This protein binds this small molecule.
Small molecule (SMILES): CC(=O)N[C@H]1[C@H](O[C@H]2[C@H](O)[C@@H](NC(C)=O)CO[C@@H]2CO)O[C@H](CO)[C@@H](O[C@@H]2O[C@H](CO)[C@@H](O)[C@H](O)[C@@H]2O)[C@@H]1O

Binding-site contacts:
Ligand atom O5 contacts residue ALA72 of chain 1.A at 4.1 Å.
Ligand atom O5 contacts residue VAL106 of chain 1.A at 3.8 Å.
Ligand atom C1 contacts residue SER23 of chain 1.A at 4.1 Å.
Ligand atom C2 contacts residue ARG71 of chain 1.A at 4.5 Å.
Ligand atom C2 contacts residue PHE70 of chain 1.A at 4.2 Å (hydrophobic).
Ligand atom C5 contacts residue ASN22 of chain 1.A at 3.7 Å.
Ligand atom C8 contacts residue ARG71 of chain 1.A at 3.7 Å.
Ligand atom N2 contacts residue ASN22 of chain 1.A at 2.9 Å (h-bond).
Ligand atom C3 contacts residue ASN22 of chain 1.A at 3.8 Å.
Ligand atom N2 contacts residue SER23 of chain 1.A at 3.5 Å.
Ligand atom O7 contacts residue SER23 of chain 1.A at 3.5 Å.
Ligand atom C8 contacts residue PHE70 of chain 1.A at 3.9 Å (hydrophobic).
Ligand atom C1 contacts residue PHE70 of chain 1.A at 4.1 Å (hydrophobic).
Ligand atom C7 contacts residue GLN107 of chain 1.A at 4.3 Å.
Ligand atom O6 contacts residue GLN107 of chain 1.A at 2.6 Å (h-bond).
Ligand atom C7 contacts residue PHE109 of chain 1.A at 4.3 Å (hydrophobic).
Ligand atom O7 contacts residue PHE70 of chain 1.A at 4.4 Å.
Ligand atom C7 contacts residue SER23 of chain 1.A at 3.9 Å.
Ligand atom C6 contacts residue VAL106 of chain 1.A at 4.3 Å (hydrophobic).
Ligand atom C1 contacts residue ASN22 of chain 1.A at 1.4 Å.
Ligand atom C2 contacts residue ASN22 of chain 1.A at 2.5 Å.
Ligand atom O7 contacts residue ASN22 of chain 1.A at 4.0 Å.
Ligand atom N2 contacts residue PHE70 of chain 1.A at 4.0 Å.
Ligand atom O7 contacts residue PRO69 of chain 1.A at 4.2 Å.
Ligand atom O7 contacts residue GLN107 of chain 1.A at 3.7 Å.
Ligand atom C4 contacts residue ASN22 of chain 1.A at 4.3 Å.
Ligand atom C6 contacts residue GLN107 of chain 1.A at 3.6 Å.
Ligand atom C5 contacts residue GLN107 of chain 1.A at 4.0 Å.
Ligand atom O5 contacts residue GLN107 of chain 1.A at 4.4 Å.
Ligand atom C6 contacts residue ALA72 of chain 1.A at 4.3 Å (hydrophobic).
Ligand atom C7 contacts residue PHE70 of chain 1.A at 3.9 Å (hydrophobic).
Ligand atom C8 contacts residue PHE109 of chain 1.A at 3.6 Å (hydrophobic).
Ligand atom C8 contacts residue ASN22 of chain 1.A at 4.3 Å.
Ligand atom C8 contacts residue GLN107 of chain 1.A at 4.1 Å.
Ligand atom C7 contacts residue ASN22 of chain 1.A at 3.8 Å.
Ligand atom O5 contacts residue ASN22 of chain 1.A at 2.4 Å (h-bond).

Sequence of chain 1.A:
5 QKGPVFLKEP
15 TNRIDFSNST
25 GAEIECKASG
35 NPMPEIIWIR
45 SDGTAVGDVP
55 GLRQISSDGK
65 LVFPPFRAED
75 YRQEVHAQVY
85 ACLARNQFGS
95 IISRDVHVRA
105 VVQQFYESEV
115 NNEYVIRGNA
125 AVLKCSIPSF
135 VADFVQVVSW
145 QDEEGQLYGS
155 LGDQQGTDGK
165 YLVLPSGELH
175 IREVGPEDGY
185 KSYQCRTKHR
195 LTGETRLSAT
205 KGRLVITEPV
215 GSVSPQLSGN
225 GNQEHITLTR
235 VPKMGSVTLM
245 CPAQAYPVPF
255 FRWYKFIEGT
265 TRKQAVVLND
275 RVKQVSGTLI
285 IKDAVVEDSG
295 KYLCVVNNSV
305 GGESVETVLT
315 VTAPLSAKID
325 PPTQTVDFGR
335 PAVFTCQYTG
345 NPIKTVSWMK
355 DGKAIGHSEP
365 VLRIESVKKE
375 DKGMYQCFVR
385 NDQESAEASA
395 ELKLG